Sequence of chain 1.A:
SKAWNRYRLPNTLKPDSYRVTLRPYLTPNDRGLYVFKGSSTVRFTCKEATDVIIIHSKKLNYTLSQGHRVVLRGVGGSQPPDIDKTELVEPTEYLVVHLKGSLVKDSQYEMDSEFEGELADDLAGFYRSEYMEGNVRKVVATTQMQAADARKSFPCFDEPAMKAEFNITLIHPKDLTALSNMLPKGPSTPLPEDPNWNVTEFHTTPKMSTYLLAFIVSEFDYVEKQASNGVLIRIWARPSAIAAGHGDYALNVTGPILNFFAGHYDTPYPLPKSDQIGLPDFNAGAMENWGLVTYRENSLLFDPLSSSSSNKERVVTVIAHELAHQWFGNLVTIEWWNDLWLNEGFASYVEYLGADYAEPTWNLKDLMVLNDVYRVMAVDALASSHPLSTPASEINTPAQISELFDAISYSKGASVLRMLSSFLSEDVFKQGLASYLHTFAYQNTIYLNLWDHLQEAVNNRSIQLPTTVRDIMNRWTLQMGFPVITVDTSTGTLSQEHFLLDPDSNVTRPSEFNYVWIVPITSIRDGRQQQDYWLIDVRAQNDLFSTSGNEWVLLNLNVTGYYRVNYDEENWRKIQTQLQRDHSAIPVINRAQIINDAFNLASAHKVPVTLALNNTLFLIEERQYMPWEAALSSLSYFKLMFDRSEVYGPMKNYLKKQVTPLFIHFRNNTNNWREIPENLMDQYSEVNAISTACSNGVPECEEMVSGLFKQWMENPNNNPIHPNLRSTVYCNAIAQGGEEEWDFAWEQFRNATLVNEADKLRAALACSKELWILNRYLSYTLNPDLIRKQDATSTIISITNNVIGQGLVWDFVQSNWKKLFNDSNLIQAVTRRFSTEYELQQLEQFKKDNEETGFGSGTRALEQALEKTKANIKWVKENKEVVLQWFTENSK

A small-molecule ligand and the protein it binds are described below.
Small molecule (SMILES): CC(=O)N[C@@H]1[C@@H](O)[C@H](O)[C@@H](CO)O[C@H]1O

Binding-site contacts:
Ligand atom O6 contacts residue PRO193 of chain 1.A at 3.4 Å.
Ligand atom N2 contacts residue ASN201 of chain 1.A at 3.0 Å (h-bond).
Ligand atom O5 contacts residue ASN201 of chain 1.A at 2.3 Å (h-bond).
Ligand atom C1 contacts residue LYS177 of chain 1.A at 4.2 Å.
Ligand atom N2 contacts residue LYS177 of chain 1.A at 3.4 Å (salt-bridge).
Ligand atom O7 contacts residue HIS175 of chain 1.A at 3.4 Å.
Ligand atom C8 contacts residue ASP178 of chain 1.A at 4.3 Å.
Ligand atom C5 contacts residue SER191 of chain 1.A at 4.2 Å.
Ligand atom C2 contacts residue SER191 of chain 1.A at 4.1 Å.
Ligand atom O6 contacts residue THR192 of chain 1.A at 4.2 Å.
Ligand atom C1 contacts residue SER191 of chain 1.A at 4.1 Å.
Ligand atom O6 contacts residue ASN201 of chain 1.A at 4.3 Å.
Ligand atom O7 contacts residue LEU179 of chain 1.A at 4.0 Å.
Ligand atom O7 contacts residue THR203 of chain 1.A at 4.4 Å.
Ligand atom C4 contacts residue ASN201 of chain 1.A at 4.2 Å.
Ligand atom C8 contacts residue LEU179 of chain 1.A at 3.3 Å (hydrophobic).
Ligand atom C6 contacts residue SER191 of chain 1.A at 3.4 Å.
Ligand atom O6 contacts residue SER191 of chain 1.A at 3.5 Å (h-bond).
Ligand atom C7 contacts residue ASN201 of chain 1.A at 3.4 Å.
Ligand atom C5 contacts residue ASN201 of chain 1.A at 3.6 Å.
Ligand atom C8 contacts residue THR180 of chain 1.A at 4.2 Å.
Ligand atom O7 contacts residue SER191 of chain 1.A at 3.9 Å.
Ligand atom C8 contacts residue LYS177 of chain 1.A at 3.3 Å.
Ligand atom C2 contacts residue LYS177 of chain 1.A at 4.3 Å.
Ligand atom C1 contacts residue ASN201 of chain 1.A at 1.4 Å.
Ligand atom O7 contacts residue ASN201 of chain 1.A at 3.2 Å (h-bond).
Ligand atom C7 contacts residue LYS177 of chain 1.A at 3.5 Å.
Ligand atom C7 contacts residue HIS175 of chain 1.A at 4.2 Å.
Ligand atom C3 contacts residue ASN201 of chain 1.A at 3.8 Å.
Ligand atom O7 contacts residue LYS177 of chain 1.A at 4.4 Å.
Ligand atom C7 contacts residue LEU179 of chain 1.A at 4.0 Å (hydrophobic).
Ligand atom O5 contacts residue SER191 of chain 1.A at 3.8 Å.
Ligand atom C2 contacts residue ASN201 of chain 1.A at 2.4 Å.